A protein and the small-molecule ligand that binds it are described below.
Small molecule (SMILES): CSCC[C@H](NC(=O)[C@@H](NC(=O)[C@H](C)NC(=O)[C@H](Cc1ccccc1)NC(=O)[C@H](CC(N)=O)NC(=O)[C@H](C)NC(=O)[C@@H]1CCCN1C(=O)[C@H](C)NC(=O)[C@@H](N)CCCCN)[C@@H](C)O)C(=O)O

Sequence of chain 1.A:
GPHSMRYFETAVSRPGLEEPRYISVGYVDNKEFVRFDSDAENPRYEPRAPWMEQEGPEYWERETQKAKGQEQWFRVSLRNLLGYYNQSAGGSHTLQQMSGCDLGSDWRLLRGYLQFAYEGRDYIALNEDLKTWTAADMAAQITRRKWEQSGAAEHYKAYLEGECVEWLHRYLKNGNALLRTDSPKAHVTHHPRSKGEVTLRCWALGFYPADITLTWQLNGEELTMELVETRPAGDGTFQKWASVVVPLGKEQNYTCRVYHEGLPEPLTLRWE

Binding-site contacts:
Ligand atom CD contacts residue TYR159 of chain 1.A at 3.3 Å (hydrophobic).
Ligand atom CA contacts residue TYR7 of chain 1.A at 3.2 Å (hydrophobic).
Ligand atom OXT contacts residue TYR84 of chain 1.A at 3.0 Å (h-bond).
Ligand atom OXT contacts residue ASN80 of chain 1.A at 2.8 Å (h-bond).
Ligand atom OD1 contacts residue GLN97 of chain 1.A at 2.7 Å (h-bond).
Ligand atom C contacts residue TYR84 of chain 1.A at 3.2 Å (hydrophobic).
Ligand atom N contacts residue GLU63 of chain 1.A at 2.9 Å (salt-bridge).
Ligand atom O contacts residue LYS66 of chain 1.A at 2.7 Å (salt-bridge).
Ligand atom OG1 contacts residue LYS146 of chain 1.A at 3.1 Å (salt-bridge).
Ligand atom CZ contacts residue HIS155 of chain 1.A at 3.2 Å.
Ligand atom N contacts residue SER77 of chain 1.A at 3.0 Å (h-bond).
Ligand atom CG contacts residue GLN70 of chain 1.A at 3.3 Å.
Ligand atom CE1 contacts residue HIS155 of chain 1.A at 3.3 Å.
Ligand atom N contacts residue TYR156 of chain 1.A at 3.1 Å (h-bond).
Ligand atom N contacts residue GLN70 of chain 1.A at 2.8 Å (h-bond).
Ligand atom O contacts residue THR143 of chain 1.A at 2.8 Å (h-bond).
Ligand atom OXT contacts residue LYS146 of chain 1.A at 3.1 Å (salt-bridge).
Ligand atom CE contacts residue TRP167 of chain 1.A at 3.4 Å (hydrophobic).
Ligand atom NZ contacts residue ARG62 of chain 1.A at 2.9 Å (salt-bridge).
Ligand atom CB contacts residue TRP73 of chain 1.A at 3.3 Å (hydrophobic).
Ligand atom O contacts residue TRP147 of chain 1.A at 3.0 Å (h-bond).
Ligand atom C contacts residue TRP73 of chain 1.A at 3.4 Å (hydrophobic).
Ligand atom ND2 contacts residue GLN97 of chain 1.A at 2.9 Å (h-bond).
Ligand atom O contacts residue TYR7 of chain 1.A at 3.4 Å.
Ligand atom C contacts residue LYS146 of chain 1.A at 3.4 Å.
Ligand atom C contacts residue TYR7 of chain 1.A at 3.3 Å (hydrophobic).
Ligand atom N contacts residue TYR159 of chain 1.A at 3.2 Å (h-bond).
Ligand atom O contacts residue TRP73 of chain 1.A at 2.9 Å (h-bond).
Ligand atom N contacts residue TYR171 of chain 1.A at 2.9 Å (h-bond).
Ligand atom N contacts residue TYR7 of chain 1.A at 3.4 Å (h-bond).
Ligand atom ND2 contacts residue GLN70 of chain 1.A at 3.4 Å (h-bond).
Ligand atom O contacts residue TRP73 of chain 1.A at 2.9 Å (h-bond).
Ligand atom O contacts residue TYR84 of chain 1.A at 2.6 Å (h-bond).
Ligand atom OD1 contacts residue GLN70 of chain 1.A at 3.1 Å (h-bond).
Ligand atom O contacts residue LYS146 of chain 1.A at 2.8 Å (salt-bridge).
Ligand atom CD contacts residue GLU163 of chain 1.A at 3.4 Å.
Ligand atom C contacts residue TYR159 of chain 1.A at 3.4 Å (hydrophobic).
Ligand atom CB contacts residue TYR156 of chain 1.A at 3.4 Å (hydrophobic).
Ligand atom N contacts residue TYR7 of chain 1.A at 3.1 Å (h-bond).
Ligand atom O contacts residue TYR159 of chain 1.A at 2.6 Å (h-bond).